Binding-site contacts:
Ligand atom C3 contacts residue ASP23 of chain 4.A at 4.1 Å.
Ligand atom C3 contacts residue ASP125 of chain 4.C at 4.2 Å.
Ligand atom O6 contacts residue GLU133 of chain 4.A at 4.2 Å.
Ligand atom O6 contacts residue ASP125 of chain 4.C at 2.9 Å (salt-bridge).
Ligand atom C1 contacts residue ASP125 of chain 4.C at 4.5 Å.
Ligand atom C1 contacts residue GLU133 of chain 4.A at 4.5 Å.
Ligand atom C2 contacts residue ASP23 of chain 4.A at 4.2 Å.
Ligand atom C3 contacts residue GLU133 of chain 4.A at 4.3 Å.
Ligand atom C2 contacts residue ASN25 of chain 4.A at 4.4 Å.
Ligand atom C4 contacts residue PRO132 of chain 4.A at 4.0 Å (hydrophobic).
Ligand atom C4 contacts residue ASP23 of chain 4.A at 4.1 Å.
Ligand atom C4 contacts residue ARG124 of chain 4.C at 4.2 Å.
Ligand atom C4 contacts residue GLU133 of chain 4.A at 3.4 Å.
Ligand atom O5 contacts residue ASN24 of chain 4.A at 4.2 Å.
Ligand atom O5 contacts residue ASP23 of chain 4.A at 3.9 Å.

Sequence of chain 4.C:
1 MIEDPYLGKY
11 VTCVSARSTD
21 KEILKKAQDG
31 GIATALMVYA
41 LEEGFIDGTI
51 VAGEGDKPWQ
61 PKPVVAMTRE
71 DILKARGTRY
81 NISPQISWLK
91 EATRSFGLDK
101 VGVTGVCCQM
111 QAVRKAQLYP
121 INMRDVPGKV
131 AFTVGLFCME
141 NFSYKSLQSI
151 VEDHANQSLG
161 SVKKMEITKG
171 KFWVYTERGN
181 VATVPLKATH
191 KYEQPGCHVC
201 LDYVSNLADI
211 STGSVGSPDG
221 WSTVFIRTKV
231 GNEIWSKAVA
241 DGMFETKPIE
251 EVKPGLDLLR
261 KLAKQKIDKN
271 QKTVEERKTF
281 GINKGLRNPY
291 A

This small molecule binds to this protein.
Small molecule (SMILES): C[C@@H](O)[C@@H](C)O

Sequence of chain 4.A:
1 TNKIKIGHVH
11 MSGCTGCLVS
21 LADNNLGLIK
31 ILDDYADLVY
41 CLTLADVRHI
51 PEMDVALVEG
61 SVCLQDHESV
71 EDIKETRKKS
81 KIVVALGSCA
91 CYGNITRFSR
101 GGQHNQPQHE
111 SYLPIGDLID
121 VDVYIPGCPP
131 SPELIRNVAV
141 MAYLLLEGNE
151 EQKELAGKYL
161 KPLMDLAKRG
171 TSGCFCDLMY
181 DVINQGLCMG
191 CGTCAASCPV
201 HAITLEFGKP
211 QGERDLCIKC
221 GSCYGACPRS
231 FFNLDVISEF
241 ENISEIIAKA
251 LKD